Sequence of chain 1.A:
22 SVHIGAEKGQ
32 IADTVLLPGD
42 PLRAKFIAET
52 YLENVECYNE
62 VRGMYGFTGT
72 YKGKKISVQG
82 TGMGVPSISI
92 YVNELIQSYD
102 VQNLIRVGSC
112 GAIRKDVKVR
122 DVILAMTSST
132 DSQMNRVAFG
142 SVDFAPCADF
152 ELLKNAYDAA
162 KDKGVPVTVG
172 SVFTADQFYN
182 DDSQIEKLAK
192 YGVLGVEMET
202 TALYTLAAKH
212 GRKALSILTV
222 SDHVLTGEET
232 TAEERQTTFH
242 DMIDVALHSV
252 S

This protein binds this small molecule.
Small molecule (SMILES): Nc1nc2c(nc(Br)n2[C@@H]2O[C@H](CO)[C@@H](O)[C@H]2O)c(=O)[nH]1

Binding-site contacts:
Ligand atom N3 contacts residue MET199 of chain 1.A at 3.8 Å.
Ligand atom O6 contacts residue ASP223 of chain 1.A at 3.4 Å (salt-bridge).
Ligand atom C6 contacts residue GLY112 of chain 1.A at 3.8 Å.
Ligand atom C6 contacts residue PHE179 of chain 1.A at 3.8 Å (hydrophobic).
Ligand atom O2' contacts residue ARG107 of chain 1.A at 3.1 Å (salt-bridge).
Ligand atom O2' contacts residue MET199 of chain 1.A at 3.1 Å (h-bond).
Ligand atom C3' contacts residue MET199 of chain 1.A at 3.5 Å (hydrophobic).
Ligand atom C2 contacts residue PHE179 of chain 1.A at 3.7 Å (hydrophobic).
Ligand atom C5' contacts residue HIS24 of chain 4.A at 3.6 Å.
Ligand atom C2 contacts residue VAL197 of chain 1.A at 3.8 Å (hydrophobic).
Ligand atom N3 contacts residue VAL197 of chain 1.A at 3.7 Å.
Ligand atom O2' contacts residue SER110 of chain 1.A at 3.8 Å.
Ligand atom O5' contacts residue HIS24 of chain 4.A at 3.0 Å (h-bond).
Ligand atom O3' contacts residue GLU200 of chain 1.A at 2.5 Å (salt-bridge).
Ligand atom C2' contacts residue MET199 of chain 1.A at 3.6 Å (hydrophobic).
Ligand atom N2 contacts residue VAL197 of chain 1.A at 3.3 Å.
Ligand atom O5' contacts residue PHE179 of chain 1.A at 3.4 Å.
Ligand atom N1 contacts residue VAL197 of chain 1.A at 3.8 Å.
Ligand atom N7 contacts residue CYS111 of chain 1.A at 3.8 Å.
Ligand atom O5' contacts residue ARG63 of chain 4.A at 3.8 Å.
Ligand atom C5 contacts residue PHE179 of chain 1.A at 3.8 Å (hydrophobic).
Ligand atom BR contacts residue SER110 of chain 1.A at 2.9 Å.
Ligand atom C3' contacts residue GLU200 of chain 1.A at 3.6 Å.
Ligand atom N1 contacts residue PHE179 of chain 1.A at 3.8 Å.
Ligand atom N7 contacts residue GLY112 of chain 1.A at 3.6 Å (h-bond).
Ligand atom O6 contacts residue VAL225 of chain 1.A at 3.4 Å.
Ligand atom C8 contacts residue SER222 of chain 1.A at 3.7 Å.
Ligand atom C4 contacts residue PHE179 of chain 1.A at 3.7 Å (hydrophobic).
Ligand atom C5 contacts residue GLY112 of chain 1.A at 3.7 Å.
Ligand atom O6 contacts residue GLY112 of chain 1.A at 3.4 Å.
Ligand atom O2' contacts residue GLU198 of chain 1.A at 3.3 Å.
Ligand atom C5' contacts residue PHE179 of chain 1.A at 3.8 Å (hydrophobic).
Ligand atom N3 contacts residue PHE179 of chain 1.A at 3.7 Å.
Ligand atom C2' contacts residue GLU200 of chain 1.A at 3.8 Å.
Ligand atom C4 contacts residue VAL197 of chain 1.A at 3.7 Å (hydrophobic).
Ligand atom BR contacts residue SER222 of chain 1.A at 3.5 Å.
Ligand atom O2' contacts residue GLU200 of chain 1.A at 2.6 Å (salt-bridge).
Ligand atom C5 contacts residue VAL197 of chain 1.A at 3.8 Å (hydrophobic).
Ligand atom C1' contacts residue SER110 of chain 1.A at 3.8 Å.
Ligand atom N7 contacts residue SER222 of chain 1.A at 3.1 Å (h-bond).

Sequence of chain 4.A:
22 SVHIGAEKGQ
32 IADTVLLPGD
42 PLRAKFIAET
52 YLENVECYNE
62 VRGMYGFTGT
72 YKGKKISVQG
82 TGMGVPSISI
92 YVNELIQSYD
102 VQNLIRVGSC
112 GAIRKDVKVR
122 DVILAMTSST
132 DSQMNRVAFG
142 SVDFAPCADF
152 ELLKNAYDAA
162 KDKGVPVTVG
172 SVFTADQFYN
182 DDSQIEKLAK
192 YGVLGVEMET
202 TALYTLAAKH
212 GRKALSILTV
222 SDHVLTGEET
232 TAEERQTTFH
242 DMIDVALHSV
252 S